Sequence of chain 1.D:
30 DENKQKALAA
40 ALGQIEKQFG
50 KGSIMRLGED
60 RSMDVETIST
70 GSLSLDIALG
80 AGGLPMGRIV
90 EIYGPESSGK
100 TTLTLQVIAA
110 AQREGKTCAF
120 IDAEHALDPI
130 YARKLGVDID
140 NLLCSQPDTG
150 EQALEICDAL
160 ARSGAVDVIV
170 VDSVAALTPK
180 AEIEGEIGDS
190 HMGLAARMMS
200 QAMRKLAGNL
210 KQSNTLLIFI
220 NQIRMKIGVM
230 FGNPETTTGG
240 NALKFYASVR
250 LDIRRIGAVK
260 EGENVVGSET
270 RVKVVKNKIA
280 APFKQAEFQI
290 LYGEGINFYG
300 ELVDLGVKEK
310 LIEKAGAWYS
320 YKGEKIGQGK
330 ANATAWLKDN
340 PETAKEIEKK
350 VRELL

Binding-site contacts:
Ligand atom O2G contacts residue MG1 of chain 1.S at 3.2 Å.
Ligand atom PB contacts residue MG1 of chain 1.S at 3.5 Å.
Ligand atom O3G contacts residue SER96 of chain 1.D at 3.0 Å (h-bond).
Ligand atom O2' contacts residue ASN276 of chain 1.C at 3.8 Å.
Ligand atom O3A contacts residue MG1 of chain 1.S at 3.5 Å.
Ligand atom O3B contacts residue MG1 of chain 1.S at 3.0 Å.
Ligand atom O1A contacts residue GLY98 of chain 1.D at 3.1 Å.
Ligand atom S1G contacts residue PHE244 of chain 1.C at 3.5 Å.
Ligand atom C5' contacts residue GLY98 of chain 1.D at 3.7 Å.
Ligand atom C2 contacts residue ALA280 of chain 1.C at 3.6 Å (hydrophobic).
Ligand atom S1G contacts residue GLU95 of chain 1.D at 3.4 Å.
Ligand atom O1A contacts residue THR100 of chain 1.D at 3.7 Å.
Ligand atom PG contacts residue MG1 of chain 1.S at 3.7 Å.
Ligand atom O1B contacts residue SER97 of chain 1.D at 2.7 Å (h-bond).
Ligand atom N6 contacts residue ALA279 of chain 1.C at 3.8 Å.
Ligand atom O1A contacts residue THR101 of chain 1.D at 3.6 Å.
Ligand atom PB contacts residue GLY98 of chain 1.D at 3.8 Å.
Ligand atom O3B contacts residue LYS99 of chain 1.D at 3.5 Å (salt-bridge).
Ligand atom N1 contacts residue TYR130 of chain 1.D at 3.9 Å.
Ligand atom O3' contacts residue SER267 of chain 1.D at 3.8 Å.
Ligand atom O2G contacts residue LYS277 of chain 1.C at 3.0 Å (salt-bridge).
Ligand atom O2B contacts residue MG1 of chain 1.S at 3.6 Å.
Ligand atom C6 contacts residue TYR130 of chain 1.D at 3.8 Å (hydrophobic).
Ligand atom N1 contacts residue ALA279 of chain 1.C at 3.6 Å.
Ligand atom C2 contacts residue ALA279 of chain 1.C at 3.6 Å (hydrophobic).
Ligand atom O2B contacts residue THR100 of chain 1.D at 3.0 Å (h-bond).
Ligand atom N6 contacts residue ILE278 of chain 1.C at 3.9 Å.
Ligand atom O2B contacts residue GLY98 of chain 1.D at 3.6 Å.
Ligand atom N6 contacts residue LYS277 of chain 1.C at 3.8 Å.
Ligand atom O2' contacts residue PRO281 of chain 1.C at 3.3 Å.
Ligand atom N6 contacts residue TYR130 of chain 1.D at 3.7 Å.
Ligand atom O3' contacts residue TYR291 of chain 1.D at 3.2 Å (h-bond).
Ligand atom O1A contacts residue LYS99 of chain 1.D at 3.7 Å.
Ligand atom PG contacts residue SER96 of chain 1.D at 3.8 Å.
Ligand atom S1G contacts residue SER96 of chain 1.D at 3.6 Å (h-bond).
Ligand atom O1B contacts residue GLY98 of chain 1.D at 2.9 Å (h-bond).
Ligand atom N7 contacts residue TYR130 of chain 1.D at 3.9 Å.
Ligand atom O2B contacts residue LYS99 of chain 1.D at 2.8 Å (salt-bridge).
Ligand atom O1B contacts residue SER96 of chain 1.D at 3.0 Å.
Ligand atom O3G contacts residue LYS275 of chain 1.C at 3.6 Å.

A protein and the small-molecule ligand that binds it are described below.
Small molecule (SMILES): Nc1ncnc2c1ncn2[C@@H]1O[C@H](COP(=O)(O)OP(=O)(O)OP(O)(O)=S)[C@@H](O)[C@H]1O

Sequence of chain 1.C:
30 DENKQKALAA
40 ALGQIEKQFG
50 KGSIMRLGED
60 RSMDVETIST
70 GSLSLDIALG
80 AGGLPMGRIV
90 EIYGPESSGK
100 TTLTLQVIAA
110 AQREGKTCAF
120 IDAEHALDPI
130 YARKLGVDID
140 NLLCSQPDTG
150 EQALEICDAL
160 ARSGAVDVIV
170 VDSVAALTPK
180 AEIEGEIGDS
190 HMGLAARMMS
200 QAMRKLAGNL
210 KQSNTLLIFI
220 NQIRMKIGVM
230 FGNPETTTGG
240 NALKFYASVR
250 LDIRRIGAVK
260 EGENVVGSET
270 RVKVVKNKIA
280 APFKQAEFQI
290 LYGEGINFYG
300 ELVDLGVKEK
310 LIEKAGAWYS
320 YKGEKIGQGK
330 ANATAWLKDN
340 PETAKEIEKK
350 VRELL